Binding-site contacts:
Ligand atom C30 contacts residue TYR199 of chain 1.A at 4.3 Å (hydrophobic).
Ligand atom C13 contacts residue TYR95 of chain 1.A at 3.5 Å (hydrophobic).
Ligand atom C23 contacts residue TRP151 of chain 1.A at 3.3 Å (hydrophobic).
Ligand atom C16 contacts residue TRP151 of chain 1.A at 4.1 Å (hydrophobic).
Ligand atom C26 contacts residue TRP151 of chain 1.A at 4.2 Å (hydrophobic).
Ligand atom C2 contacts residue TYR95 of chain 1.A at 3.2 Å (hydrophobic).
Ligand atom C20 contacts residue SER150 of chain 1.A at 4.3 Å.
Ligand atom C3 contacts residue TYR95 of chain 1.A at 3.7 Å (hydrophobic).
Ligand atom C22 contacts residue THR152 of chain 1.A at 3.6 Å.
Ligand atom C3 contacts residue ASP201 of chain 1.A at 4.0 Å.
Ligand atom O11 contacts residue TYR95 of chain 1.A at 3.5 Å.
Ligand atom C12 contacts residue ASN96 of chain 1.A at 3.5 Å.
Ligand atom N23 contacts residue TRP151 of chain 1.A at 2.9 Å (h-bond).
Ligand atom C25 contacts residue TRP151 of chain 1.A at 3.2 Å (hydrophobic).
Ligand atom N7 contacts residue TYR95 of chain 1.A at 4.3 Å.
Ligand atom C15 contacts residue TRP151 of chain 1.A at 3.7 Å (hydrophobic).
Ligand atom C1 contacts residue TYR95 of chain 1.A at 3.4 Å (hydrophobic).
Ligand atom C22 contacts residue ASN154 of chain 1.A at 4.1 Å.
Ligand atom C15 contacts residue TYR95 of chain 1.A at 4.0 Å (hydrophobic).
Ligand atom O14 contacts residue TYR95 of chain 1.A at 3.7 Å.
Ligand atom C19 contacts residue TRP151 of chain 1.A at 4.2 Å (hydrophobic).
Ligand atom C4 contacts residue ASP201 of chain 1.A at 3.6 Å.
Ligand atom C22 contacts residue TYR153 of chain 1.A at 3.6 Å (hydrophobic).
Ligand atom C21 contacts residue TRP151 of chain 1.A at 3.7 Å (hydrophobic).
Ligand atom O13 contacts residue TYR95 of chain 1.A at 3.5 Å.
Ligand atom C20 contacts residue TYR199 of chain 1.A at 3.9 Å (hydrophobic).
Ligand atom O19 contacts residue TRP151 of chain 1.A at 3.2 Å (h-bond).
Ligand atom C20 contacts residue TYR95 of chain 1.A at 4.2 Å (hydrophobic).
Ligand atom C19 contacts residue TYR199 of chain 1.A at 3.9 Å (hydrophobic).
Ligand atom C24 contacts residue TRP151 of chain 1.A at 3.0 Å (hydrophobic).
Ligand atom C33 contacts residue TYR199 of chain 1.A at 3.8 Å (hydrophobic).
Ligand atom C34 contacts residue TYR199 of chain 1.A at 4.2 Å (hydrophobic).
Ligand atom C21 contacts residue TYR95 of chain 1.A at 3.8 Å (hydrophobic).
Ligand atom C11 contacts residue TYR95 of chain 1.A at 3.9 Å (hydrophobic).
Ligand atom C22 contacts residue TRP151 of chain 1.A at 3.5 Å (hydrophobic).
Ligand atom O11 contacts residue THR147 of chain 1.A at 4.0 Å.
Ligand atom C12 contacts residue TYR95 of chain 1.A at 3.2 Å (hydrophobic).
Ligand atom C6 contacts residue TYR95 of chain 1.A at 3.9 Å (hydrophobic).
Ligand atom C25 contacts residue THR152 of chain 1.A at 4.3 Å.
Ligand atom C21 contacts residue SER150 of chain 1.A at 3.7 Å.

Sequence of chain 1.A:
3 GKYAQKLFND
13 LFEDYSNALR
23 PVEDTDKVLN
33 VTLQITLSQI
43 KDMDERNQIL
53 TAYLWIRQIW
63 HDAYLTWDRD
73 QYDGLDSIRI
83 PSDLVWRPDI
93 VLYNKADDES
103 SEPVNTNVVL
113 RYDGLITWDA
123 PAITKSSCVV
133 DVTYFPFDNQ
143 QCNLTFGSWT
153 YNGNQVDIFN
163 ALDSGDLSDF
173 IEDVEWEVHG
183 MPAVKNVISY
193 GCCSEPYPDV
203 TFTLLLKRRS

This protein binds this small molecule.
Small molecule (SMILES): CCN1C[C@]2(COC(=O)c3ccccc3N3C(=O)C[C@H](C)C3=O)CC[C@H](OC)[C@@]34[C@@H]5C[C@H]6[C@H](OC)[C@@H]5[C@](O)(C[C@@H]6OC)[C@@](O)([C@@H](OC)[C@H]23)[C@@H]14